Binding-site contacts:
Ligand atom O4P contacts residue ARG243 of chain 1.A at 2.9 Å (salt-bridge).
Ligand atom O6 contacts residue TYR264 of chain 1.B at 3.8 Å.
Ligand atom O3 contacts residue ASP121 of chain 1.B at 2.6 Å (salt-bridge).
Ligand atom P2 contacts residue ARG243 of chain 1.A at 4.0 Å.
Ligand atom P2 contacts residue TYR244 of chain 1.B at 3.8 Å.
Ligand atom O4P contacts residue ASN212 of chain 1.B at 3.8 Å.
Ligand atom O4 contacts residue MET248 of chain 1.B at 3.4 Å (h-bond).
Ligand atom O5P contacts residue LYS274 of chain 1.B at 3.8 Å.
Ligand atom O6P contacts residue TYR264 of chain 1.B at 3.6 Å.
Ligand atom O1P contacts residue GLY122 of chain 1.B at 3.2 Å (h-bond).
Ligand atom O4 contacts residue PHE262 of chain 1.B at 3.8 Å.
Ligand atom C6 contacts residue TYR244 of chain 1.B at 3.5 Å (hydrophobic).
Ligand atom C3 contacts residue LEU275 of chain 1.B at 3.9 Å (hydrophobic).
Ligand atom C6 contacts residue TYR264 of chain 1.B at 3.9 Å (hydrophobic).
Ligand atom C2 contacts residue LEU275 of chain 1.B at 3.9 Å (hydrophobic).
Ligand atom O1 contacts residue LYS274 of chain 1.B at 3.8 Å.
Ligand atom C1 contacts residue ASP121 of chain 1.B at 3.6 Å.
Ligand atom O1P contacts residue SER123 of chain 1.B at 3.5 Å (h-bond).
Ligand atom O6P contacts residue ASN212 of chain 1.B at 3.0 Å (h-bond).
Ligand atom O6 contacts residue LYS274 of chain 1.B at 3.1 Å (salt-bridge).
Ligand atom P2 contacts residue ASN212 of chain 1.B at 3.8 Å.
Ligand atom O6P contacts residue TYR244 of chain 1.B at 2.5 Å (h-bond).
Ligand atom O5P contacts residue TYR215 of chain 1.B at 2.9 Å (h-bond).
Ligand atom C4 contacts residue MET248 of chain 1.B at 3.4 Å (hydrophobic).
Ligand atom O1P contacts residue ASP121 of chain 1.B at 3.8 Å.
Ligand atom P2 contacts residue TYR264 of chain 1.B at 3.8 Å.
Ligand atom O2P contacts residue SER123 of chain 1.B at 3.4 Å (h-bond).
Ligand atom O1P contacts residue TL1 of chain 1.G at 3.8 Å.
Ligand atom O6P contacts residue ARG243 of chain 1.A at 3.7 Å.
Ligand atom O3 contacts residue SER247 of chain 1.B at 3.7 Å.
Ligand atom O2P contacts residue GLY122 of chain 1.B at 3.6 Å.
Ligand atom O3 contacts residue GLY122 of chain 1.B at 4.0 Å.
Ligand atom O5 contacts residue LYS274 of chain 1.B at 3.2 Å (salt-bridge).
Ligand atom C3 contacts residue ASP121 of chain 1.B at 3.7 Å.
Ligand atom C3 contacts residue MET248 of chain 1.B at 3.5 Å (hydrophobic).
Ligand atom O3 contacts residue MET248 of chain 1.B at 2.9 Å (h-bond).
Ligand atom O2P contacts residue SER124 of chain 1.B at 2.9 Å (h-bond).
Ligand atom C1 contacts residue GLY122 of chain 1.B at 3.9 Å.
Ligand atom C4 contacts residue GLY246 of chain 1.B at 3.8 Å.
Ligand atom O5P contacts residue TYR264 of chain 1.B at 2.7 Å (h-bond).

Sequence of chain 1.A:
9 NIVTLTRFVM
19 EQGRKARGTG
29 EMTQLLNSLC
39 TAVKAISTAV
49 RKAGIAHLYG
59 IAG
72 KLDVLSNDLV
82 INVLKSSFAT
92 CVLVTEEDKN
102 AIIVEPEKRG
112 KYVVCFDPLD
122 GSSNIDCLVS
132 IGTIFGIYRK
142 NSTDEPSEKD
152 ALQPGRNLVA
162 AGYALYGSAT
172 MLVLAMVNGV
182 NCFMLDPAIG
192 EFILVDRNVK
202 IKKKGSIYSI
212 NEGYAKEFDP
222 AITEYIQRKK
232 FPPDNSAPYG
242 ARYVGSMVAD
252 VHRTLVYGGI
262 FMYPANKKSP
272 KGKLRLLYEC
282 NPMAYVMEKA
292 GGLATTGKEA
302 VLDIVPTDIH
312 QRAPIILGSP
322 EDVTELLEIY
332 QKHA

Sequence of chain 1.B:
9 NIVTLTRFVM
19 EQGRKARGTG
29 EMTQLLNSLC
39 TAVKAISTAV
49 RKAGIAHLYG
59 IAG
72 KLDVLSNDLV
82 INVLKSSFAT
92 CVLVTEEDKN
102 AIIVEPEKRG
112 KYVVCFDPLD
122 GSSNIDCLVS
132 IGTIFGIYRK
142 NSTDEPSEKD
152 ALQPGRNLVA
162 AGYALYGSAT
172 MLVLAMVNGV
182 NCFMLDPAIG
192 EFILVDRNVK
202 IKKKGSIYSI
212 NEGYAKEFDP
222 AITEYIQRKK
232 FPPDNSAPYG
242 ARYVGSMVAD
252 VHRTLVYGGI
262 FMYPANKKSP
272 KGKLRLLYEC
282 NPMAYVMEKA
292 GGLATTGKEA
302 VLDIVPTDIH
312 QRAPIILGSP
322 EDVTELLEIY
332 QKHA

A small-molecule ligand and the protein it binds are described below.
Small molecule (SMILES): O=P(O)(O)OC[C@@H]1O[C@H](COP(=O)(O)O)[C@@H](O)[C@@H]1O